Binding-site contacts:
Ligand atom C3 contacts residue ASN703 of chain 1.D at 3.8 Å.
Ligand atom N2 contacts residue TYR790 of chain 1.E at 4.1 Å.
Ligand atom O7 contacts residue TYR790 of chain 1.E at 3.7 Å.
Ligand atom N2 contacts residue ASN703 of chain 1.D at 2.9 Å (h-bond).
Ligand atom C7 contacts residue TYR790 of chain 1.E at 3.8 Å (hydrophobic).
Ligand atom C4 contacts residue ASN703 of chain 1.D at 4.2 Å.
Ligand atom C5 contacts residue ASN703 of chain 1.D at 3.7 Å.
Ligand atom O6 contacts residue ASN703 of chain 1.D at 4.1 Å.
Ligand atom C1 contacts residue ASN703 of chain 1.D at 1.4 Å.
Ligand atom C2 contacts residue TYR790 of chain 1.E at 4.3 Å (hydrophobic).
Ligand atom O5 contacts residue ASN703 of chain 1.D at 2.4 Å (h-bond).
Ligand atom C2 contacts residue ASN703 of chain 1.D at 2.5 Å.
Ligand atom C8 contacts residue TYR790 of chain 1.E at 3.9 Å (hydrophobic).
Ligand atom C7 contacts residue ASN703 of chain 1.D at 4.1 Å.
Ligand atom C6 contacts residue ASN703 of chain 1.D at 4.1 Å.

Sequence of chain 1.D:
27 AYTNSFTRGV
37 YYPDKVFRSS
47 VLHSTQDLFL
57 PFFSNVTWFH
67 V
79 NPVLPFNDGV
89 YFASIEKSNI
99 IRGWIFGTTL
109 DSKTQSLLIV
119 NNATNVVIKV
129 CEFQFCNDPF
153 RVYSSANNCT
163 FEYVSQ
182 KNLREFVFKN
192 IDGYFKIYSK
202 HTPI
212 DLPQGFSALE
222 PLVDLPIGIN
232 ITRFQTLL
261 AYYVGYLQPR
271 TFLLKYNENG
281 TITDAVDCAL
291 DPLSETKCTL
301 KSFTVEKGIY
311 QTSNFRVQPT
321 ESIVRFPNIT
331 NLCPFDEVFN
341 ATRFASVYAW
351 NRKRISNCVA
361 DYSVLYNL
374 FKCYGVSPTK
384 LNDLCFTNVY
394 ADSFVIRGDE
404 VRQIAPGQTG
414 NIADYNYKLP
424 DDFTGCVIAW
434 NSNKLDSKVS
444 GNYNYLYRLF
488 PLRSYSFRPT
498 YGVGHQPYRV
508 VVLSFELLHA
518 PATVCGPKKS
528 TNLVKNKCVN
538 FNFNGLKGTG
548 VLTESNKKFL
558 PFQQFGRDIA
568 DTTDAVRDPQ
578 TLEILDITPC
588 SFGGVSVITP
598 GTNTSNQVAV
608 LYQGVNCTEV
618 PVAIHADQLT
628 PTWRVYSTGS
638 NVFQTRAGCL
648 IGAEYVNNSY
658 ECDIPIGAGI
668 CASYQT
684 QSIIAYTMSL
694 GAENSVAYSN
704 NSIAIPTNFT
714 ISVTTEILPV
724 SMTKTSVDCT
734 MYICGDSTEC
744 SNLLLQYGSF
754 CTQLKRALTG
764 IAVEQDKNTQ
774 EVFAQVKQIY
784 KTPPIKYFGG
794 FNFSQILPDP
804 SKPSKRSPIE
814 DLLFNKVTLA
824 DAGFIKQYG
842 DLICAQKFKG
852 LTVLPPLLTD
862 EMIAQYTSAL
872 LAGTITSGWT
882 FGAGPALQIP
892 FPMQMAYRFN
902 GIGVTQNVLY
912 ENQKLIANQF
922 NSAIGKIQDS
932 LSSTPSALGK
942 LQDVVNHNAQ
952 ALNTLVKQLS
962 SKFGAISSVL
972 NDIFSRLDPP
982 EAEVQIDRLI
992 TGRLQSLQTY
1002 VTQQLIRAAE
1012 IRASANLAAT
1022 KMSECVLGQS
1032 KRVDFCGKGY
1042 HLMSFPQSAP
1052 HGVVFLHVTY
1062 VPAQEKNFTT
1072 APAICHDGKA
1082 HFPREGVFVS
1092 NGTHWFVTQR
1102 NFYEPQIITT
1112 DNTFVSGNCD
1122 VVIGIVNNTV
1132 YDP

The small molecule below binds the protein below.
Small molecule (SMILES): CC(=O)N[C@@H]1[C@@H](O)[C@H](O)[C@@H](CO)O[C@H]1O

Sequence of chain 1.E:
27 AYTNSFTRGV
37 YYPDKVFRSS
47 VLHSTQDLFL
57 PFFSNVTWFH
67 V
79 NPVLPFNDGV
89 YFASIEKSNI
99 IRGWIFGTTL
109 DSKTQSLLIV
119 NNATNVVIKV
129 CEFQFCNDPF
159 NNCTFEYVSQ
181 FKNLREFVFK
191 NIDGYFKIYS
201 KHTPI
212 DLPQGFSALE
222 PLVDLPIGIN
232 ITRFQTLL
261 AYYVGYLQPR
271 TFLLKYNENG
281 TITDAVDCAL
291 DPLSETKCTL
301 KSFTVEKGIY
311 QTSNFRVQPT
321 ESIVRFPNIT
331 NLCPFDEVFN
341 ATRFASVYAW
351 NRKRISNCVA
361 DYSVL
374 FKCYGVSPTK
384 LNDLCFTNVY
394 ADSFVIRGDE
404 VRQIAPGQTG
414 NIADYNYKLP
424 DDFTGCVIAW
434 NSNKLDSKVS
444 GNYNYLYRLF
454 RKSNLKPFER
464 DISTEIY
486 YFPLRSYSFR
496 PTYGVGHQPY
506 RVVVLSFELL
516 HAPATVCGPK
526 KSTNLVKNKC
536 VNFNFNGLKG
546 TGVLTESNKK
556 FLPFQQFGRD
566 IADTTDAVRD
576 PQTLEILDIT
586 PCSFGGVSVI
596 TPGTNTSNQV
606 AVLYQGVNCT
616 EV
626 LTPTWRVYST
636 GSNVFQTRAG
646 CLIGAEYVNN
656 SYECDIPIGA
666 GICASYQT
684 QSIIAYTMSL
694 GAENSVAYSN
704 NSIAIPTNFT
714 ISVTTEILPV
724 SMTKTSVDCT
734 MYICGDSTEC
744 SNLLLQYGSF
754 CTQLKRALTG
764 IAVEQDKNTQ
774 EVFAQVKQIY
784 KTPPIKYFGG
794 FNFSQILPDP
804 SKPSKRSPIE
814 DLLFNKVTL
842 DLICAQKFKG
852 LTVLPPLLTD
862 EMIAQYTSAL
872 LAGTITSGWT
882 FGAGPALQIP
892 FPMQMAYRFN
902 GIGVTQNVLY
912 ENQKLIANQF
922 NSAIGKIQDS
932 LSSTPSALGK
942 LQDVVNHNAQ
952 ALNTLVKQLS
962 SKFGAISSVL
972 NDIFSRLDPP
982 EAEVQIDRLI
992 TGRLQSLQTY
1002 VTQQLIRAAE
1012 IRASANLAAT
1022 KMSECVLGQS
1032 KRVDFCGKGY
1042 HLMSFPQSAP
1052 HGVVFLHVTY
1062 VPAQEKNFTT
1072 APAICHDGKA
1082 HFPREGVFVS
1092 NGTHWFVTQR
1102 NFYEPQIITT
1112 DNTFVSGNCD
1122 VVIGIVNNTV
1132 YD